Sequence of chain 1.B:
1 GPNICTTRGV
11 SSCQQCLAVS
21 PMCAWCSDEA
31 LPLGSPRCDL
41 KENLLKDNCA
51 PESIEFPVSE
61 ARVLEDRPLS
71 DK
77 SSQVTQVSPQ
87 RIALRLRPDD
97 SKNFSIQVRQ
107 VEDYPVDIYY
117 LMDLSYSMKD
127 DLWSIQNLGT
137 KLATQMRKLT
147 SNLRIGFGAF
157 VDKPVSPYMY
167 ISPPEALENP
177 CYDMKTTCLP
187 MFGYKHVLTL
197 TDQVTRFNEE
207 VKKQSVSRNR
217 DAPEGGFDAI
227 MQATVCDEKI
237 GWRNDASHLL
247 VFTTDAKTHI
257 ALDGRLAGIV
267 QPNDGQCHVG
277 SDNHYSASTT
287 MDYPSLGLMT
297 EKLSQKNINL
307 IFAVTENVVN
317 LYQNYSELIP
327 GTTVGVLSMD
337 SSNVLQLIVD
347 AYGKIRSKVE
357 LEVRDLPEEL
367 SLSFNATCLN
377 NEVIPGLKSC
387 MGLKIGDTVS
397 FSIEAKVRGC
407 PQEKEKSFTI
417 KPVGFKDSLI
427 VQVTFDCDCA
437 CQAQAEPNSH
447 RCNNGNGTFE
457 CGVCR

Binding-site contacts:
Ligand atom O7 contacts residue SER398 of chain 1.B at 3.1 Å (h-bond).
Ligand atom O5 contacts residue ASN99 of chain 1.B at 2.4 Å (h-bond).
Ligand atom C5 contacts residue ASN99 of chain 1.B at 3.5 Å.
Ligand atom C8 contacts residue ASN99 of chain 1.B at 4.4 Å.
Ligand atom C1 contacts residue ASN99 of chain 1.B at 1.4 Å.
Ligand atom C3 contacts residue ASN99 of chain 1.B at 3.9 Å.
Ligand atom O7 contacts residue ASN99 of chain 1.B at 2.8 Å (h-bond).
Ligand atom C2 contacts residue ASN99 of chain 1.B at 2.7 Å.
Ligand atom C4 contacts residue ASN99 of chain 1.B at 4.3 Å.
Ligand atom N2 contacts residue ASN99 of chain 1.B at 3.1 Å (h-bond).
Ligand atom C7 contacts residue ASN99 of chain 1.B at 3.2 Å.
Ligand atom C6 contacts residue ASN99 of chain 1.B at 4.3 Å.
Ligand atom C7 contacts residue SER398 of chain 1.B at 4.2 Å.

The small molecule below binds the protein below.
Small molecule (SMILES): CC(=O)N[C@@H]1[C@@H](O)[C@H](O)[C@@H](CO)O[C@H]1O